The small molecule below binds the protein below.
Small molecule (SMILES): N[C@@H](CCC(=O)O)C(=O)O

Binding-site contacts:
Ligand atom CB contacts residue GLN166 of chain 1.D at 3.3 Å.
Ligand atom C contacts residue TYR295 of chain 1.D at 3.5 Å (hydrophobic).
Ligand atom CA contacts residue TYR130 of chain 1.D at 3.4 Å (hydrophobic).
Ligand atom N contacts residue GLU262 of chain 1.D at 2.9 Å (salt-bridge).
Ligand atom CB contacts residue SER167 of chain 1.D at 4.0 Å.
Ligand atom OE1 contacts residue SER167 of chain 1.D at 2.8 Å (h-bond).
Ligand atom O contacts residue ASN216 of chain 1.D at 2.7 Å (h-bond).
Ligand atom CD contacts residue SER167 of chain 1.D at 2.8 Å.
Ligand atom N contacts residue TYR130 of chain 1.D at 3.5 Å (h-bond).
Ligand atom N contacts residue GLN166 of chain 1.D at 2.8 Å (h-bond).
Ligand atom OE1 contacts residue GLY364 of chain 1.D at 3.8 Å.
Ligand atom O contacts residue ASN269 of chain 1.D at 3.6 Å (h-bond).
Ligand atom C contacts residue GLU262 of chain 1.D at 4.5 Å.
Ligand atom OXT contacts residue TYR295 of chain 1.D at 2.5 Å (h-bond).
Ligand atom C contacts residue ASN216 of chain 1.D at 3.5 Å.
Ligand atom OE1 contacts residue TYR347 of chain 1.D at 3.3 Å (h-bond).
Ligand atom CB contacts residue VAL365 of chain 1.D at 3.9 Å (hydrophobic).
Ligand atom C contacts residue ASN269 of chain 1.D at 4.1 Å.
Ligand atom CB contacts residue TYR130 of chain 1.D at 3.9 Å (hydrophobic).
Ligand atom OE2 contacts residue SER167 of chain 1.D at 3.0 Å (h-bond).
Ligand atom N contacts residue CYS299 of chain 1.D at 3.8 Å.
Ligand atom CD contacts residue TYR347 of chain 1.D at 3.4 Å (hydrophobic).
Ligand atom OE2 contacts residue TYR347 of chain 1.D at 2.8 Å (h-bond).
Ligand atom OE1 contacts residue GLN166 of chain 1.D at 3.9 Å.
Ligand atom OXT contacts residue ASN216 of chain 1.D at 3.5 Å (h-bond).
Ligand atom CD contacts residue VAL365 of chain 1.D at 4.0 Å (hydrophobic).
Ligand atom CA contacts residue GLU262 of chain 1.D at 3.7 Å.
Ligand atom CA contacts residue GLN166 of chain 1.D at 3.6 Å.
Ligand atom O contacts residue TYR295 of chain 1.D at 3.9 Å.
Ligand atom OE1 contacts residue VAL365 of chain 1.D at 3.0 Å (h-bond).
Ligand atom CG contacts residue SER167 of chain 1.D at 3.7 Å.
Ligand atom CG contacts residue VAL365 of chain 1.D at 4.3 Å (hydrophobic).
Ligand atom OXT contacts residue CYS299 of chain 1.D at 3.9 Å.
Ligand atom OXT contacts residue ASN269 of chain 1.D at 4.0 Å.
Ligand atom OXT contacts residue LYS170 of chain 1.D at 4.4 Å.

Sequence of chain 1.D:
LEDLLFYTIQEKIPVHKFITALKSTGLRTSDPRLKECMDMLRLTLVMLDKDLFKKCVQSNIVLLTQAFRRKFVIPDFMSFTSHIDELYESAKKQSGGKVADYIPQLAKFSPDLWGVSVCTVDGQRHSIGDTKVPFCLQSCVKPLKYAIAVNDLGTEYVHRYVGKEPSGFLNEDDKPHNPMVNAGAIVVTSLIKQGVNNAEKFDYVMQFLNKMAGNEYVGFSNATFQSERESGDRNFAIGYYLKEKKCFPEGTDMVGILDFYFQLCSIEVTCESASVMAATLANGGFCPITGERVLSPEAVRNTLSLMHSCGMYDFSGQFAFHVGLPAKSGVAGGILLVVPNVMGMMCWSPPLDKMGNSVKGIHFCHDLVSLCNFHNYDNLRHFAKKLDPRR